Sequence of chain 1.EB:
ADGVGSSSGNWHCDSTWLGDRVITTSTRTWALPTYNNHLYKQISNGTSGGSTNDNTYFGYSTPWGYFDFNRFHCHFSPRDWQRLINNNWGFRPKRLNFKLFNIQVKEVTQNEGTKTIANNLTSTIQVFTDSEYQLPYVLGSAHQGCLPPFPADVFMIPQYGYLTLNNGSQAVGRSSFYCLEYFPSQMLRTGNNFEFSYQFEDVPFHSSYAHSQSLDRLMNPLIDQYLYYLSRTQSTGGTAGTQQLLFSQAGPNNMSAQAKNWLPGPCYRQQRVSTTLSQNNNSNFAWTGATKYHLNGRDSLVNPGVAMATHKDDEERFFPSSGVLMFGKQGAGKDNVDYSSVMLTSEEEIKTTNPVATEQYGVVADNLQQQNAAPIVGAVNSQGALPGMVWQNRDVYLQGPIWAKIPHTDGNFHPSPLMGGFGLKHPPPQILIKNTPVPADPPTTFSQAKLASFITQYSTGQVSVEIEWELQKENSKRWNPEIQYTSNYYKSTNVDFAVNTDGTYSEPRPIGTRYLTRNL

A small-molecule ligand and the protein it binds are described below.
Small molecule (SMILES): OC[C@H]1O[C@@H](O)[C@H](O)[C@@H](O)[C@H]1O

Binding-site contacts:
Ligand atom C3 contacts residue ASN254 of chain 1.EB at 4.1 Å.
Ligand atom C5 contacts residue TRP287 of chain 1.FB at 3.9 Å (hydrophobic).
Ligand atom O3 contacts residue TRP287 of chain 1.FB at 3.8 Å.
Ligand atom C2 contacts residue TRP287 of chain 1.FB at 3.8 Å (hydrophobic).
Ligand atom O3 contacts residue ASN254 of chain 1.EB at 3.8 Å.
Ligand atom O1 contacts residue TRP287 of chain 1.FB at 3.0 Å (h-bond).
Ligand atom O5 contacts residue TRP287 of chain 1.FB at 3.3 Å.
Ligand atom O4 contacts residue TRP287 of chain 1.FB at 2.1 Å.
Ligand atom O3 contacts residue ALA257 of chain 1.EB at 4.5 Å.
Ligand atom C3 contacts residue TRP287 of chain 1.FB at 4.3 Å (hydrophobic).
Ligand atom O2 contacts residue SER256 of chain 1.EB at 4.0 Å.
Ligand atom C6 contacts residue TRP287 of chain 1.FB at 3.8 Å (hydrophobic).
Ligand atom C4 contacts residue TRP287 of chain 1.FB at 3.4 Å (hydrophobic).
Ligand atom O2 contacts residue ASN55 of chain 1.FB at 3.5 Å (h-bond).
Ligand atom C1 contacts residue TRP287 of chain 1.FB at 3.8 Å (hydrophobic).
Ligand atom O2 contacts residue ASN254 of chain 1.EB at 4.0 Å.
Ligand atom O2 contacts residue THR52 of chain 1.FB at 4.4 Å.

Sequence of chain 1.FB:
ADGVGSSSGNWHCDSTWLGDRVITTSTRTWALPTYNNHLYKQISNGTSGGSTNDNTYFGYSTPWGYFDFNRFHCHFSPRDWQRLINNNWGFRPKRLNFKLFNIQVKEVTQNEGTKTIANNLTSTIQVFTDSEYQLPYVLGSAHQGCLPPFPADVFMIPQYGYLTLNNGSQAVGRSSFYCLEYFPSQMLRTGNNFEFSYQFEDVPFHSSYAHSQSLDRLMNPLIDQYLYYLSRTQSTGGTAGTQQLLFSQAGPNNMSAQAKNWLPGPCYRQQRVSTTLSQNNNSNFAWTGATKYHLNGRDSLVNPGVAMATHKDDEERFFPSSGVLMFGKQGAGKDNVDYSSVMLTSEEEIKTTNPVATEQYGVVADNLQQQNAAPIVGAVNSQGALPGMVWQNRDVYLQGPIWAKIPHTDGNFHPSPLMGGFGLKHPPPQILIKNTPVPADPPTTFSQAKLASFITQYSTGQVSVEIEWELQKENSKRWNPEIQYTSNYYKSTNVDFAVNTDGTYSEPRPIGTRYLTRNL